Sequence of chain 1.C:
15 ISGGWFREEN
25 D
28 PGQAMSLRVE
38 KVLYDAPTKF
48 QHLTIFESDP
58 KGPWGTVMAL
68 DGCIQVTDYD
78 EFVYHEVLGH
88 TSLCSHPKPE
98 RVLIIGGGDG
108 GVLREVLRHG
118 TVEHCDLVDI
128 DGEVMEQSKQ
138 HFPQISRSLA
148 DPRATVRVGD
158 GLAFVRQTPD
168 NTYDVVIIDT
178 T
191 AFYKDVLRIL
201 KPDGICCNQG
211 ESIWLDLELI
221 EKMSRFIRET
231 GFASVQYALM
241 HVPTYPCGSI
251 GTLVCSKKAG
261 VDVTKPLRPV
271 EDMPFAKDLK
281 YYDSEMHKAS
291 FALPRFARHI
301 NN

Sequence of chain 1.D:
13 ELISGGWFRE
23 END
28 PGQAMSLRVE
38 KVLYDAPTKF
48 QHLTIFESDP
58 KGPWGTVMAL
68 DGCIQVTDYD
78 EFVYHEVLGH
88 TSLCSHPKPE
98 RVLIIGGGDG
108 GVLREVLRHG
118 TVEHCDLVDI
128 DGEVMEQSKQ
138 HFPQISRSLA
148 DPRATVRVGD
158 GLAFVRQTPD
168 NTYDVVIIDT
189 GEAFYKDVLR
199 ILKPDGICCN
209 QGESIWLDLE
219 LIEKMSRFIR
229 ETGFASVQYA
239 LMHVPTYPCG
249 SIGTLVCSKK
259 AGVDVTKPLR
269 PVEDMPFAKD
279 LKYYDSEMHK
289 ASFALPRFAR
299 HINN

Binding-site contacts:
Ligand atom C13 contacts residue CYS247 of chain 1.C at 3.6 Å (hydrophobic).
Ligand atom O7 contacts residue TRP61 of chain 1.D at 3.6 Å.
Ligand atom C5 contacts residue LEU34 of chain 1.D at 3.6 Å (hydrophobic).
Ligand atom O7 contacts residue CYS247 of chain 1.C at 3.6 Å (h-bond).
Ligand atom C12 contacts residue GLU22 of chain 1.D at 3.5 Å.
Ligand atom N10 contacts residue PRO243 of chain 1.D at 2.3 Å (h-bond).
Ligand atom N14 contacts residue THR244 of chain 1.D at 2.5 Å (h-bond).
Ligand atom C11 contacts residue SER33 of chain 1.D at 3.2 Å.
Ligand atom C5 contacts residue SER33 of chain 1.D at 3.6 Å.
Ligand atom C13 contacts residue TRP61 of chain 1.D at 3.8 Å (hydrophobic).
Ligand atom C8 contacts residue GLN30 of chain 1.C at 3.6 Å.
Ligand atom C18 contacts residue PRO246 of chain 1.C at 3.5 Å (hydrophobic).
Ligand atom C15 contacts residue GLN30 of chain 1.C at 3.6 Å.
Ligand atom C16 contacts residue PRO246 of chain 1.C at 3.6 Å (hydrophobic).
Ligand atom C12 contacts residue MET32 of chain 1.D at 3.5 Å (hydrophobic).
Ligand atom C11 contacts residue GLN30 of chain 1.C at 3.9 Å.
Ligand atom C12 contacts residue THR244 of chain 1.D at 3.4 Å.
Ligand atom C2 contacts residue MET32 of chain 1.D at 3.9 Å (hydrophobic).
Ligand atom C17 contacts residue GLN30 of chain 1.C at 3.2 Å.
Ligand atom C21 contacts residue GLU22 of chain 1.C at 3.3 Å.
Ligand atom N6 contacts residue GLU22 of chain 1.D at 2.9 Å (salt-bridge).
Ligand atom C20 contacts residue PRO246 of chain 1.C at 3.8 Å (hydrophobic).
Ligand atom N10 contacts residue CYS247 of chain 1.C at 4.0 Å.
Ligand atom C11 contacts residue ALA31 of chain 1.C at 4.0 Å (hydrophobic).
Ligand atom N9 contacts residue MET32 of chain 1.D at 4.0 Å.
Ligand atom N14 contacts residue MET32 of chain 1.D at 3.4 Å (h-bond).
Ligand atom N14 contacts residue GLU22 of chain 1.D at 3.2 Å (salt-bridge).
Ligand atom C11 contacts residue LEU34 of chain 1.D at 3.6 Å (hydrophobic).
Ligand atom C13 contacts residue GLN30 of chain 1.C at 3.0 Å.
Ligand atom C2 contacts residue GLU22 of chain 1.D at 3.9 Å.
Ligand atom N9 contacts residue PRO243 of chain 1.D at 3.4 Å (h-bond).
Ligand atom C19 contacts residue GLN30 of chain 1.C at 3.8 Å.
Ligand atom N6 contacts residue MET32 of chain 1.D at 3.7 Å.
Ligand atom N6 contacts residue ILE71 of chain 1.D at 4.0 Å.
Ligand atom C4 contacts residue PRO243 of chain 1.D at 3.4 Å (hydrophobic).
Ligand atom N9 contacts residue THR244 of chain 1.D at 3.1 Å.
Ligand atom C21 contacts residue GLU23 of chain 1.C at 3.7 Å.
Ligand atom C4 contacts residue THR244 of chain 1.D at 3.8 Å.
Ligand atom C18 contacts residue MET32 of chain 1.C at 3.9 Å (hydrophobic).
Ligand atom N10 contacts residue THR244 of chain 1.D at 3.7 Å.

This small molecule binds to this protein.
Small molecule (SMILES): Cc1ccc(COc2cccc3nc(N)nc(N)c23)cc1